Binding-site contacts:
Ligand atom C8 contacts residue GLY1099 of chain 1.B at 3.9 Å.
Ligand atom O4 contacts residue THR1100 of chain 1.B at 4.5 Å.
Ligand atom C4 contacts residue HIS1101 of chain 1.B at 3.7 Å.
Ligand atom C2 contacts residue THR1100 of chain 1.B at 4.2 Å.
Ligand atom C4 contacts residue ASN1098 of chain 1.B at 4.3 Å.
Ligand atom N2 contacts residue ASN1098 of chain 1.B at 2.9 Å (h-bond).
Ligand atom C2 contacts residue ASN1098 of chain 1.B at 2.5 Å.
Ligand atom C5 contacts residue HIS1101 of chain 1.B at 3.1 Å.
Ligand atom C3 contacts residue ASN1098 of chain 1.B at 3.8 Å.
Ligand atom C3 contacts residue THR1100 of chain 1.B at 3.7 Å.
Ligand atom C4 contacts residue THR1100 of chain 1.B at 4.4 Å.
Ligand atom O5 contacts residue PHE1103 of chain 1.B at 4.4 Å.
Ligand atom C1 contacts residue HIS1101 of chain 1.B at 4.2 Å.
Ligand atom O5 contacts residue HIS1101 of chain 1.B at 4.0 Å.
Ligand atom N2 contacts residue THR1100 of chain 1.B at 4.2 Å.
Ligand atom C5 contacts residue ASN1098 of chain 1.B at 3.7 Å.
Ligand atom C3 contacts residue HIS1101 of chain 1.B at 4.0 Å.
Ligand atom C7 contacts residue GLY1099 of chain 1.B at 4.1 Å.
Ligand atom O7 contacts residue HIS1101 of chain 1.B at 2.9 Å (h-bond).
Ligand atom C6 contacts residue PHE1103 of chain 1.B at 4.1 Å (hydrophobic).
Ligand atom C7 contacts residue HIS1101 of chain 1.B at 3.3 Å.
Ligand atom C2 contacts residue HIS1101 of chain 1.B at 4.3 Å.
Ligand atom O7 contacts residue GLY1099 of chain 1.B at 3.5 Å.
Ligand atom C6 contacts residue HIS1101 of chain 1.B at 3.7 Å.
Ligand atom C1 contacts residue ASN1098 of chain 1.B at 1.4 Å.
Ligand atom O4 contacts residue HIS1101 of chain 1.B at 3.1 Å.
Ligand atom C8 contacts residue HIS1101 of chain 1.B at 3.4 Å.
Ligand atom C5 contacts residue THR1100 of chain 1.B at 4.4 Å.
Ligand atom C7 contacts residue ASN1098 of chain 1.B at 3.0 Å.
Ligand atom C7 contacts residue THR1100 of chain 1.B at 3.5 Å.
Ligand atom N2 contacts residue HIS1101 of chain 1.B at 4.0 Å.
Ligand atom C1 contacts residue THR1100 of chain 1.B at 4.2 Å.
Ligand atom C8 contacts residue ASN1098 of chain 1.B at 3.3 Å.
Ligand atom O7 contacts residue THR1100 of chain 1.B at 2.6 Å (h-bond).
Ligand atom O7 contacts residue ASN1098 of chain 1.B at 2.9 Å (h-bond).
Ligand atom C8 contacts residue THR1100 of chain 1.B at 3.4 Å.
Ligand atom O5 contacts residue ASN1098 of chain 1.B at 2.4 Å (h-bond).

Sequence of chain 1.B:
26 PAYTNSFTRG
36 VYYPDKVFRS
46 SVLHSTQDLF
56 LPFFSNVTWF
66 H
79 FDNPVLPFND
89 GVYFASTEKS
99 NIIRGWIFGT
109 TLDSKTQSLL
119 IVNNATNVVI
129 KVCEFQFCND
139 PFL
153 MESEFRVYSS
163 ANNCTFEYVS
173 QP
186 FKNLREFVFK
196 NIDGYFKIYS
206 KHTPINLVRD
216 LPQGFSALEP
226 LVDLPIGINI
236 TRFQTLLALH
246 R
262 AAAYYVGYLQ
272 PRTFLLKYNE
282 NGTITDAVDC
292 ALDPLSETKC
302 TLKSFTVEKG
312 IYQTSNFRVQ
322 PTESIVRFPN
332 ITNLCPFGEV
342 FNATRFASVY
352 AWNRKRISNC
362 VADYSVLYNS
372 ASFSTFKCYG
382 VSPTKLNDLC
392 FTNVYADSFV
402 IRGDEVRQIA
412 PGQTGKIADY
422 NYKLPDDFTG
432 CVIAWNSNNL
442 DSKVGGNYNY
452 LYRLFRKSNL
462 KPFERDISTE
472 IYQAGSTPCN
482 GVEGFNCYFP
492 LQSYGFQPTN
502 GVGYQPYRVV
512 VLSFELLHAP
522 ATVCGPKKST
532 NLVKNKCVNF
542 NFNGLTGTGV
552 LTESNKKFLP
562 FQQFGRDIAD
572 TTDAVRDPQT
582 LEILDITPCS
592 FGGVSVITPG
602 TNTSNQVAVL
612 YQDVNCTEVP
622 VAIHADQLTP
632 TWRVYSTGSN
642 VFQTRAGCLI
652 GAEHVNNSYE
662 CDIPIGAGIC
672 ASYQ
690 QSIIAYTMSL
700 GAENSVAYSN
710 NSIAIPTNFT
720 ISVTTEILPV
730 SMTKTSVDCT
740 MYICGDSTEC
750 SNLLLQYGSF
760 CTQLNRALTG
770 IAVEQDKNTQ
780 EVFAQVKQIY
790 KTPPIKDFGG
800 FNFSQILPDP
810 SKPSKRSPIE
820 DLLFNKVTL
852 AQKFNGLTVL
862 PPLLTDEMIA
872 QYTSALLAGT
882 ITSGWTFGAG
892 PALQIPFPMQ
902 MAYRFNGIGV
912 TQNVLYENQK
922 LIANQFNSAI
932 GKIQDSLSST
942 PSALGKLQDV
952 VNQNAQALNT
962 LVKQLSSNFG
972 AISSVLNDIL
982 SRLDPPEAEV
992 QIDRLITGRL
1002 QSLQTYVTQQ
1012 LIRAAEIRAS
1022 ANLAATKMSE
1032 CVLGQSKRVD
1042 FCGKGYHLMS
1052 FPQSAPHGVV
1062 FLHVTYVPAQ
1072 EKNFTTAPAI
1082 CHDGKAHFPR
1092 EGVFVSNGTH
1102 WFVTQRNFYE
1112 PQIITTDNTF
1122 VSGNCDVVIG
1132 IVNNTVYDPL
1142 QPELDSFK

This small molecule binds to this protein.
Small molecule (SMILES): CC(=O)N[C@H]1[C@H](O[C@H]2[C@H](O)[C@@H](NC(C)=O)CO[C@@H]2CO)O[C@H](CO)[C@@H](O)[C@@H]1O